This protein binds this small molecule.
Small molecule (SMILES): Cc1cc(CCCCCCCOc2ccc(C3=NCCO3)cc2)on1

Sequence of chain 49.C:
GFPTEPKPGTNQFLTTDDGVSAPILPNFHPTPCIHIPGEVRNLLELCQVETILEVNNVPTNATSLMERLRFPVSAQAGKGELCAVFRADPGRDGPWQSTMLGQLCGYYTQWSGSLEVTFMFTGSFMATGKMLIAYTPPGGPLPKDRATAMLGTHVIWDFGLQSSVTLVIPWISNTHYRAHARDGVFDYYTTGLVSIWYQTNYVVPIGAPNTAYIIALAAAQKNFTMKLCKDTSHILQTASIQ

Sequence of chain 48.C:
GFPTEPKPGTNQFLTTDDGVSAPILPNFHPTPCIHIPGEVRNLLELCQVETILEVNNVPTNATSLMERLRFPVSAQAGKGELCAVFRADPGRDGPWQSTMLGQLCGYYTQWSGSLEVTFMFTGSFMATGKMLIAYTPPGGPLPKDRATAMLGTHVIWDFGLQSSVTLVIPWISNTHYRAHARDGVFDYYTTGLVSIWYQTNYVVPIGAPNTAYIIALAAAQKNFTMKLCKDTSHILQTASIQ

Binding-site contacts:
Ligand atom C3B contacts residue TRP203 of chain 48.A at 3.2 Å (hydrophobic).
Ligand atom C6B contacts residue ILE113 of chain 48.A at 4.0 Å (hydrophobic).
Ligand atom C5 contacts residue PHE155 of chain 48.A at 3.9 Å (hydrophobic).
Ligand atom C7C contacts residue MET230 of chain 48.A at 4.0 Å (hydrophobic).
Ligand atom C2A contacts residue TRP203 of chain 48.A at 3.6 Å (hydrophobic).
Ligand atom C3B contacts residue ASN228 of chain 48.A at 4.0 Å.
Ligand atom C5 contacts residue PHE233 of chain 48.A at 3.9 Å (hydrophobic).
Ligand atom N2 contacts residue PHE233 of chain 48.A at 3.8 Å.
Ligand atom C4A contacts residue ASP112 of chain 48.A at 3.0 Å.
Ligand atom C5B contacts residue ASP112 of chain 48.A at 3.9 Å.
Ligand atom C2B contacts residue TYR201 of chain 48.A at 3.4 Å (hydrophobic).
Ligand atom N3A contacts residue ASP112 of chain 48.A at 2.8 Å (salt-bridge).
Ligand atom C31 contacts residue ILE24 of chain 48.C at 3.6 Å (hydrophobic).
Ligand atom C4A contacts residue THR114 of chain 48.A at 3.6 Å.
Ligand atom C3C contacts residue PHE135 of chain 48.A at 3.8 Å (hydrophobic).
Ligand atom C4B contacts residue TRP203 of chain 48.A at 3.6 Å (hydrophobic).
Ligand atom O1A contacts residue ASN228 of chain 48.A at 3.7 Å.
Ligand atom C5C contacts residue ILE111 of chain 48.A at 3.7 Å (hydrophobic).
Ligand atom O1B contacts residue TYR201 of chain 48.A at 3.4 Å.
Ligand atom C5A contacts residue ASN228 of chain 48.A at 4.0 Å.
Ligand atom C2B contacts residue TRP203 of chain 48.A at 4.1 Å (hydrophobic).
Ligand atom N3A contacts residue ILE113 of chain 48.A at 3.7 Å.
Ligand atom C4B contacts residue ASN228 of chain 48.A at 4.0 Å.
Ligand atom C31 contacts residue VAL179 of chain 48.A at 3.5 Å (hydrophobic).
Ligand atom C4 contacts residue ILE24 of chain 48.C at 4.0 Å (hydrophobic).
Ligand atom C4 contacts residue VAL190 of chain 48.A at 3.8 Å (hydrophobic).
Ligand atom C2C contacts residue VAL192 of chain 48.A at 3.7 Å (hydrophobic).
Ligand atom O1B contacts residue MET230 of chain 48.A at 4.0 Å.
Ligand atom C4C contacts residue PHE135 of chain 48.A at 3.7 Å (hydrophobic).
Ligand atom C5C contacts residue PHE135 of chain 48.A at 3.5 Å (hydrophobic).
Ligand atom C6C contacts residue TYR201 of chain 48.A at 4.0 Å (hydrophobic).
Ligand atom O1 contacts residue PHE155 of chain 48.A at 3.5 Å.
Ligand atom C3 contacts residue PHE155 of chain 48.A at 4.0 Å (hydrophobic).
Ligand atom C4C contacts residue VAL192 of chain 48.A at 3.5 Å (hydrophobic).
Ligand atom C31 contacts residue PRO177 of chain 48.A at 3.9 Å (hydrophobic).
Ligand atom N2 contacts residue PHE155 of chain 48.A at 3.6 Å.
Ligand atom O1 contacts residue PHE233 of chain 48.A at 3.1 Å.
Ligand atom C5B contacts residue ILE113 of chain 48.A at 3.5 Å (hydrophobic).
Ligand atom O1A contacts residue TRP203 of chain 48.A at 3.3 Å.
Ligand atom C5B contacts residue ILE111 of chain 48.A at 4.0 Å (hydrophobic).

Sequence of chain 48.A:
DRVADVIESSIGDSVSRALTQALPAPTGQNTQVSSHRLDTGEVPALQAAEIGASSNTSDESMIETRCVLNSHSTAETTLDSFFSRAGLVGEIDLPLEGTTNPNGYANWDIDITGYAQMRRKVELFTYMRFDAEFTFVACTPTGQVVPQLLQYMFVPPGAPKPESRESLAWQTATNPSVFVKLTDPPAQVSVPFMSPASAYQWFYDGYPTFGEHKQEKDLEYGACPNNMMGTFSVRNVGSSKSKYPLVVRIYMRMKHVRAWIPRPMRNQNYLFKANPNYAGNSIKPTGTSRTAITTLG